Sequence of chain 1.E:
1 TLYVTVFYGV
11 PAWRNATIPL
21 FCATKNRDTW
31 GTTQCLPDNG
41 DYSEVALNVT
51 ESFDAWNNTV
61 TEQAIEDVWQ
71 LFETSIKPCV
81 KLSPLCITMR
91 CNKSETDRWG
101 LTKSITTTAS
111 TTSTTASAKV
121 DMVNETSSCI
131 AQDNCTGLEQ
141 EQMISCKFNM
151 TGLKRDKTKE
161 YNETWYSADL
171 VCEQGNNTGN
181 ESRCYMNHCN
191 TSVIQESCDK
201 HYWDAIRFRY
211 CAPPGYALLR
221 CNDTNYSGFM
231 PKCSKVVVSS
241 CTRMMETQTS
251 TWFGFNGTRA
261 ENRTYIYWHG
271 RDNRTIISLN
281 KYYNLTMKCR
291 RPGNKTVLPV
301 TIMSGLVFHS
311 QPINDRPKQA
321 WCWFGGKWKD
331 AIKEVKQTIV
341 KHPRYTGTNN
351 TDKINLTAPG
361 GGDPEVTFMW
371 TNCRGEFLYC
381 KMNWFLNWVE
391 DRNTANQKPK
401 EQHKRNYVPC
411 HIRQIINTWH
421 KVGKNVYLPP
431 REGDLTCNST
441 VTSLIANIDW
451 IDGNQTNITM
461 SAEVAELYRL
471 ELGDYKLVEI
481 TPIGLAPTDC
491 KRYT

This protein binds this small molecule.
Small molecule (SMILES): CC(=O)N[C@H]1[C@H](O[C@H]2[C@H](O)[C@@H](NC(C)=O)CO[C@@H]2CO)O[C@H](CO)[C@@H](O[C@@H]2O[C@H](CO[C@H]3O[C@H](CO)[C@@H](O)[C@H](O)[C@@H]3O)[C@@H](O)[C@H](O[C@H]3O[C@H](CO)[C@@H](O)[C@H](O)[C@@H]3O)[C@@H]2O)[C@@H]1O

Binding-site contacts:
Ligand atom C3 contacts residue ASN284 of chain 1.E at 3.8 Å.
Ligand atom C5 contacts residue ASN284 of chain 1.E at 3.6 Å.
Ligand atom O5 contacts residue ASN284 of chain 1.E at 2.4 Å (h-bond).
Ligand atom C2 contacts residue ASN284 of chain 1.E at 2.5 Å.
Ligand atom O7 contacts residue TYR282 of chain 1.E at 3.1 Å (h-bond).
Ligand atom O7 contacts residue ASN284 of chain 1.E at 3.6 Å.
Ligand atom C8 contacts residue TYR282 of chain 1.E at 3.5 Å (hydrophobic).
Ligand atom C4 contacts residue ASN284 of chain 1.E at 4.2 Å.
Ligand atom C7 contacts residue TYR282 of chain 1.E at 3.4 Å (hydrophobic).
Ligand atom C1 contacts residue ASN284 of chain 1.E at 1.4 Å.
Ligand atom C7 contacts residue ASN284 of chain 1.E at 3.5 Å.
Ligand atom C8 contacts residue LYS327 of chain 1.E at 3.8 Å.
Ligand atom N2 contacts residue TYR282 of chain 1.E at 4.4 Å.
Ligand atom N2 contacts residue ASN284 of chain 1.E at 2.9 Å (h-bond).